Sequence of chain 1.E:
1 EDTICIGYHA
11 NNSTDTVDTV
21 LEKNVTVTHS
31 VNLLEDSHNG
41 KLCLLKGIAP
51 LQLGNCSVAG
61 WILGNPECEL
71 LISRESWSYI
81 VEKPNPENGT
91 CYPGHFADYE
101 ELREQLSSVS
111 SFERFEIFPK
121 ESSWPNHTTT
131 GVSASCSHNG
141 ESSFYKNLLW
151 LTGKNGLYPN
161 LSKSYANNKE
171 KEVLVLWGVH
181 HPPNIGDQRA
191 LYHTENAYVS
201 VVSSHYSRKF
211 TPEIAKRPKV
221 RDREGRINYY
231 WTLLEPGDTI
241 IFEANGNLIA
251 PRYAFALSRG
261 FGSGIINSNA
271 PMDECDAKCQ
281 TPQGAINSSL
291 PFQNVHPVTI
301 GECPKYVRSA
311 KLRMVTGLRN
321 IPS

Binding-site contacts:
Ligand atom O7 contacts residue CYS91 of chain 1.E at 4.3 Å.
Ligand atom C1 contacts residue ASN88 of chain 1.E at 1.4 Å.
Ligand atom O6 contacts residue GLU87 of chain 1.E at 3.6 Å (salt-bridge).
Ligand atom C8 contacts residue CYS91 of chain 1.E at 4.3 Å (hydrophobic).
Ligand atom O5 contacts residue GLU87 of chain 1.E at 4.4 Å.
Ligand atom C5 contacts residue ASN88 of chain 1.E at 3.6 Å.
Ligand atom O7 contacts residue ARG221 of chain 1.E at 3.5 Å (salt-bridge).
Ligand atom O7 contacts residue GLY89 of chain 1.E at 3.8 Å.
Ligand atom C2 contacts residue ARG221 of chain 1.E at 3.5 Å.
Ligand atom O7 contacts residue ASN88 of chain 1.E at 2.9 Å (h-bond).
Ligand atom C6 contacts residue ARG221 of chain 1.E at 4.2 Å.
Ligand atom C7 contacts residue ASN88 of chain 1.E at 3.1 Å.
Ligand atom C6 contacts residue GLU87 of chain 1.E at 4.2 Å.
Ligand atom N2 contacts residue ASN88 of chain 1.E at 2.9 Å (h-bond).
Ligand atom C8 contacts residue ARG221 of chain 1.E at 4.5 Å.
Ligand atom C7 contacts residue ASN65 of chain 1.E at 3.8 Å.
Ligand atom O4 contacts residue ASP222 of chain 1.E at 4.0 Å.
Ligand atom C2 contacts residue ASN88 of chain 1.E at 2.4 Å.
Ligand atom C8 contacts residue SER135 of chain 1.E at 4.0 Å.
Ligand atom O7 contacts residue ASN65 of chain 1.E at 3.4 Å (h-bond).
Ligand atom C8 contacts residue SER137 of chain 1.E at 4.0 Å.
Ligand atom O5 contacts residue ARG221 of chain 1.E at 4.1 Å.
Ligand atom C8 contacts residue GLU67 of chain 1.E at 4.2 Å.
Ligand atom C8 contacts residue ASN88 of chain 1.E at 4.4 Å.
Ligand atom C3 contacts residue ASN88 of chain 1.E at 3.7 Å.
Ligand atom C3 contacts residue ARG221 of chain 1.E at 3.7 Å.
Ligand atom N2 contacts residue GLU67 of chain 1.E at 4.5 Å.
Ligand atom O5 contacts residue ASN88 of chain 1.E at 2.2 Å (h-bond).
Ligand atom C4 contacts residue ASN88 of chain 1.E at 4.1 Å.
Ligand atom C4 contacts residue ARG221 of chain 1.E at 4.1 Å.
Ligand atom O3 contacts residue ARG221 of chain 1.E at 2.8 Å (salt-bridge).
Ligand atom N2 contacts residue ARG221 of chain 1.E at 3.5 Å (salt-bridge).
Ligand atom C8 contacts residue ASN65 of chain 1.E at 3.0 Å.
Ligand atom C7 contacts residue ARG221 of chain 1.E at 3.5 Å.

The small molecule below binds the protein below.
Small molecule (SMILES): CC(=O)N[C@H]1[C@H](O[C@H]2[C@H](O)[C@@H](NC(C)=O)CO[C@@H]2CO)O[C@H](CO)[C@@H](O[C@@H]2O[C@H](CO)[C@@H](O)[C@H](O)[C@@H]2O)[C@@H]1O